Sequence of chain 1.B:
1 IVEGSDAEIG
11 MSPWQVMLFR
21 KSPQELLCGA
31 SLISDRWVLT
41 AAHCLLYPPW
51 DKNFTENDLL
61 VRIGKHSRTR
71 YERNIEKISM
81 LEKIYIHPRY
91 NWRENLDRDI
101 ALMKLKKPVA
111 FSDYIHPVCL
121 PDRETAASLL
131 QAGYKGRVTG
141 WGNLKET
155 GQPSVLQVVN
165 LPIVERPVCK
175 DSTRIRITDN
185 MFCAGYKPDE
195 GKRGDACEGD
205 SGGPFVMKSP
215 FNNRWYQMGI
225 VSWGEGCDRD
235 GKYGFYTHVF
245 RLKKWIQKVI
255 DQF

Binding-site contacts:
Ligand atom C1 contacts residue GLU94 of chain 1.B at 3.4 Å.
Ligand atom C6 contacts residue GLU94 of chain 1.B at 3.4 Å.
Ligand atom N contacts residue GLU94 of chain 1.B at 2.7 Å (salt-bridge).
Ligand atom C5 contacts residue GLU94 of chain 1.B at 4.3 Å.
Ligand atom C2 contacts residue TYR47 of chain 1.B at 3.6 Å (hydrophobic).
Ligand atom C5 contacts residue ASN95 of chain 1.B at 3.9 Å.
Ligand atom N contacts residue ARG93 of chain 1.B at 3.6 Å (salt-bridge).
Ligand atom C4 contacts residue ASN95 of chain 1.B at 4.3 Å.
Ligand atom C5 contacts residue TRP227 of chain 1.B at 3.8 Å (hydrophobic).
Ligand atom C4 contacts residue LEU96 of chain 1.B at 3.6 Å (hydrophobic).
Ligand atom C3 contacts residue LEU96 of chain 1.B at 3.6 Å (hydrophobic).
Ligand atom C2 contacts residue GLU94 of chain 1.B at 4.3 Å.
Ligand atom C5 contacts residue ILE179 of chain 1.B at 4.2 Å (hydrophobic).
Ligand atom C contacts residue GLU94 of chain 1.B at 3.2 Å.
Ligand atom C3 contacts residue TYR47 of chain 1.B at 4.2 Å (hydrophobic).
Ligand atom C1 contacts residue ASN95 of chain 1.B at 4.5 Å.
Ligand atom C4 contacts residue TRP227 of chain 1.B at 3.7 Å (hydrophobic).
Ligand atom C6 contacts residue ILE179 of chain 1.B at 3.8 Å (hydrophobic).
Ligand atom C6 contacts residue ASN95 of chain 1.B at 3.9 Å.

A protein and the small-molecule ligand that binds it are described below.
Small molecule (SMILES): NCc1ccccc1